Sequence of chain 1.D:
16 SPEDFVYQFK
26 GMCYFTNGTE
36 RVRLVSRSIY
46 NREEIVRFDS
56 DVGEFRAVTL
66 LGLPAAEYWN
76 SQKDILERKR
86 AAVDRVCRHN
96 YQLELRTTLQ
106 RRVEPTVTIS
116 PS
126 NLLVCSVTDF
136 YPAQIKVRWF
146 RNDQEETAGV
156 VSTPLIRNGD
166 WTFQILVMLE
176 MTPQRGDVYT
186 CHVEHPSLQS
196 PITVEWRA

Binding-site contacts:
Ligand atom NE2 contacts residue GLY26 of chain 1.D at 3.2 Å.
Ligand atom OE1 contacts residue LEU39 of chain 1.D at 3.2 Å.
Ligand atom O contacts residue PHE24 of chain 1.D at 3.2 Å.
Ligand atom CD contacts residue LEU39 of chain 1.D at 3.5 Å (hydrophobic).
Ligand atom O contacts residue ASN71 of chain 1.C at 3.2 Å (h-bond).
Ligand atom CD1 contacts residue ASN71 of chain 1.C at 3.2 Å.
Ligand atom NE2 contacts residue LEU39 of chain 1.D at 3.2 Å.
Ligand atom O contacts residue VAL67 of chain 1.C at 3.2 Å.
Ligand atom N contacts residue ASN95 of chain 1.D at 2.7 Å (h-bond).
Ligand atom N contacts residue ARG55 of chain 1.C at 2.9 Å (salt-bridge).
Ligand atom O contacts residue VAL91 of chain 1.D at 3.3 Å.
Ligand atom CA contacts residue ASN95 of chain 1.D at 3.4 Å.
Ligand atom CG contacts residue ARG90 of chain 1.D at 3.4 Å.
Ligand atom N contacts residue ASN64 of chain 1.C at 2.9 Å (h-bond).
Ligand atom CA contacts residue ASN64 of chain 1.C at 3.5 Å.
Ligand atom CD2 contacts residue ARG90 of chain 1.D at 3.0 Å.
Ligand atom OE2 contacts residue PHE24 of chain 1.D at 3.5 Å.
Ligand atom O contacts residue TRP74 of chain 1.D at 3.0 Å (h-bond).
Ligand atom O contacts residue HIS70 of chain 1.C at 2.8 Å (h-bond).
Ligand atom OE2 contacts residue TYR22 of chain 1.D at 2.5 Å (h-bond).
Ligand atom CD contacts residue PHE24 of chain 1.D at 3.5 Å (hydrophobic).
Ligand atom CB contacts residue TYR25 of chain 1.C at 3.1 Å (hydrophobic).
Ligand atom CB contacts residue TRP74 of chain 1.D at 3.4 Å (hydrophobic).
Ligand atom CB contacts residue ARG90 of chain 1.D at 3.3 Å.
Ligand atom O contacts residue PHE24 of chain 1.D at 3.5 Å.
Ligand atom O contacts residue HIS70 of chain 1.C at 3.1 Å.
Ligand atom OE1 contacts residue PHE24 of chain 1.D at 3.4 Å.
Ligand atom O contacts residue ASN95 of chain 1.D at 2.8 Å (h-bond).
Ligand atom CD2 contacts residue VAL91 of chain 1.D at 3.4 Å (hydrophobic).
Ligand atom CG contacts residue ASN71 of chain 1.C at 3.4 Å.
Ligand atom N contacts residue TYR11 of chain 1.C at 3.5 Å (h-bond).
Ligand atom O contacts residue SER74 of chain 1.C at 3.4 Å (h-bond).
Ligand atom O contacts residue HIS94 of chain 1.D at 3.1 Å (h-bond).
Ligand atom CE1 contacts residue TYR22 of chain 1.D at 3.5 Å (hydrophobic).
Ligand atom OE2 contacts residue SER43 of chain 1.D at 3.0 Å.
Ligand atom OE1 contacts residue LYS84 of chain 1.D at 3.4 Å.
Ligand atom CZ contacts residue ARG90 of chain 1.D at 3.4 Å.
Ligand atom CG contacts residue THR31 of chain 1.J at 3.2 Å.
Ligand atom O contacts residue TRP74 of chain 1.D at 3.2 Å.
Ligand atom N contacts residue ASN71 of chain 1.C at 3.0 Å (h-bond).

A small-molecule ligand and the protein it binds are described below.
Small molecule (SMILES): NC(=O)CC[C@H](NC(=O)[C@H](CCC(=O)O)NC(=O)[C@@H]1CCCN1C(=O)[C@H](CCC(N)=O)NC(=O)[C@@H]1CCCN1C(=O)[C@H](Cc1ccccc1)NC(=O)[C@@H]1CCCN1C(=O)[C@@H](N)CCC(N)=O)C(=O)N1CCC[C@H]1C(=O)N[C@@H](Cc1ccccc1)C(=O)N1CCC[C@H]1C(=O)NCC(=O)N[C@H](C=O)CO

Sequence of chain 1.C:
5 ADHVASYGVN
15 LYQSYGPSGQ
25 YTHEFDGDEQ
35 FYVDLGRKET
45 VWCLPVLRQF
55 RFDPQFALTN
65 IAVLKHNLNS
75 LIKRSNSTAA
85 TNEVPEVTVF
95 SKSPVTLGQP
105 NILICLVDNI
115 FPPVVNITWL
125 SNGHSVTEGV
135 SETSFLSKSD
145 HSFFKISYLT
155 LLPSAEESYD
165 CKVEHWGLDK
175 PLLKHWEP

Sequence of chain 1.J:
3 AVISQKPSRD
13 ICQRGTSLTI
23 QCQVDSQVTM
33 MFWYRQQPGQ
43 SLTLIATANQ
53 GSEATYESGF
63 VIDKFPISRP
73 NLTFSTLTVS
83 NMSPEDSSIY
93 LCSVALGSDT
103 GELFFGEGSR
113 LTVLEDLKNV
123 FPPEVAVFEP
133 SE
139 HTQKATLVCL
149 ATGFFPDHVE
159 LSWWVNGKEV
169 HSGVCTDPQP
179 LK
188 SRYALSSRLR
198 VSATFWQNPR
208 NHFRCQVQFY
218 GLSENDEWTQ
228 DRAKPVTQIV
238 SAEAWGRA

Sequence of chain 1.I:
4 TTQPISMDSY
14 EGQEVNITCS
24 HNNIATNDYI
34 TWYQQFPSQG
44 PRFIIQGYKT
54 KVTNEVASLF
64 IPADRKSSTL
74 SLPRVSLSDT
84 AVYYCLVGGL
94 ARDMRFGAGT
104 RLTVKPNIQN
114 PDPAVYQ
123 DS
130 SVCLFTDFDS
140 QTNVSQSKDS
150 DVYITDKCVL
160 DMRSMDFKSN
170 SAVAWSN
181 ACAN